Binding-site contacts:
Ligand atom C9 contacts residue TRP272 of chain 1.A at 3.9 Å (hydrophobic).
Ligand atom C27 contacts residue TRP272 of chain 1.A at 4.0 Å (hydrophobic).
Ligand atom C0 contacts residue Y001 of chain 1.J at 3.0 Å.
Ligand atom C15 contacts residue TRP272 of chain 1.A at 4.1 Å (hydrophobic).
Ligand atom O53 contacts residue MET280 of chain 1.A at 3.9 Å.
Ligand atom O34 contacts residue LEU17 of chain 1.A at 4.3 Å.
Ligand atom O47 contacts residue VAL21 of chain 1.A at 4.2 Å.
Ligand atom C24 contacts residue LEU17 of chain 1.A at 4.5 Å (hydrophobic).
Ligand atom C43 contacts residue MET280 of chain 1.A at 3.6 Å (hydrophobic).
Ligand atom C1 contacts residue VAL268 of chain 1.A at 3.5 Å (hydrophobic).
Ligand atom C0 contacts residue VAL268 of chain 1.A at 4.0 Å (hydrophobic).
Ligand atom C9 contacts residue Y001 of chain 1.J at 4.0 Å.
Ligand atom C42 contacts residue MET280 of chain 1.A at 4.2 Å (hydrophobic).
Ligand atom C9 contacts residue VAL268 of chain 1.A at 3.6 Å (hydrophobic).
Ligand atom O63 contacts residue TRP272 of chain 1.A at 4.2 Å.
Ligand atom O49 contacts residue ALA276 of chain 1.A at 3.9 Å.
Ligand atom O44 contacts residue MET280 of chain 1.A at 4.4 Å.
Ligand atom C0 contacts residue VAL72 of chain 1.A at 4.1 Å (hydrophobic).
Ligand atom C41 contacts residue ALA276 of chain 1.A at 4.0 Å (hydrophobic).
Ligand atom C12 contacts residue VAL72 of chain 1.A at 4.5 Å (hydrophobic).
Ligand atom O34 contacts residue VAL21 of chain 1.A at 3.3 Å.
Ligand atom O53 contacts residue LEU273 of chain 1.A at 4.3 Å.
Ligand atom C18 contacts residue TRP272 of chain 1.A at 4.3 Å (hydrophobic).
Ligand atom C41 contacts residue MET280 of chain 1.A at 4.5 Å (hydrophobic).
Ligand atom C1 contacts residue Y001 of chain 1.J at 3.9 Å.
Ligand atom O63 contacts residue ALA269 of chain 1.A at 3.9 Å.
Ligand atom C9 contacts residue VAL72 of chain 1.A at 3.9 Å (hydrophobic).
Ligand atom C40 contacts residue ALA276 of chain 1.A at 4.4 Å (hydrophobic).

This protein binds this small molecule.
Small molecule (SMILES): CCCCCCCCCC(=O)N(CCO)C[C@@H](O)[C@@H](O)[C@@H](O)[C@@H](O)CO

Sequence of chain 1.A:
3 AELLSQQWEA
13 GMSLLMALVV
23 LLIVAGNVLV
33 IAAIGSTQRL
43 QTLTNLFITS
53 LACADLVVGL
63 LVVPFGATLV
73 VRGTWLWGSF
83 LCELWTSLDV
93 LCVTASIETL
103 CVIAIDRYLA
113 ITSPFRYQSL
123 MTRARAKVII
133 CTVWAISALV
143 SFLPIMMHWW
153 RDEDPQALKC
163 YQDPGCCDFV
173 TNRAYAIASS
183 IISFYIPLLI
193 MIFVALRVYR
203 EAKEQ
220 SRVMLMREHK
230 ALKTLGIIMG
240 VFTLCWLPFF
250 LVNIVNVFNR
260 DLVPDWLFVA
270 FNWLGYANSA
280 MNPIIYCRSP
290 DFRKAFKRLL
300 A